Sequence of chain 48.K:
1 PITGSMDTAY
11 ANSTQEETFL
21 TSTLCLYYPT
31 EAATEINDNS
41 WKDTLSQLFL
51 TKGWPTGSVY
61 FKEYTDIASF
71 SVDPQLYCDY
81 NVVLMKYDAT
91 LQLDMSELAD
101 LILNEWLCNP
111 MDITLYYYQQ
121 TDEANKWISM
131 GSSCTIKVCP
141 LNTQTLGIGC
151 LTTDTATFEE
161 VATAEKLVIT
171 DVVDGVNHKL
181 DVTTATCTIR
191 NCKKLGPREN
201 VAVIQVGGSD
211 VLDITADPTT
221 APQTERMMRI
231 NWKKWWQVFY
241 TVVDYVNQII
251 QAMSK

Binding-site contacts:
Ligand atom C2 contacts residue ASN12 of chain 48.K at 3.3 Å.
Ligand atom O5 contacts residue ASN12 of chain 48.K at 2.8 Å (h-bond).
Ligand atom C1 contacts residue ASN12 of chain 48.K at 2.2 Å.
Ligand atom N2 contacts residue ASN12 of chain 48.K at 3.8 Å.
Ligand atom C5 contacts residue ASN12 of chain 48.K at 4.2 Å.
Ligand atom O7 contacts residue ASN12 of chain 48.K at 3.6 Å.
Ligand atom C7 contacts residue ASN12 of chain 48.K at 3.9 Å.

This small molecule binds to this protein.
Small molecule (SMILES): CC(=O)N[C@H]1[C@H](O[C@H]2[C@H](O)[C@@H](NC(C)=O)CO[C@@H]2CO)O[C@H](CO)[C@@H](O)[C@@H]1O